Sequence of chain 1.E:
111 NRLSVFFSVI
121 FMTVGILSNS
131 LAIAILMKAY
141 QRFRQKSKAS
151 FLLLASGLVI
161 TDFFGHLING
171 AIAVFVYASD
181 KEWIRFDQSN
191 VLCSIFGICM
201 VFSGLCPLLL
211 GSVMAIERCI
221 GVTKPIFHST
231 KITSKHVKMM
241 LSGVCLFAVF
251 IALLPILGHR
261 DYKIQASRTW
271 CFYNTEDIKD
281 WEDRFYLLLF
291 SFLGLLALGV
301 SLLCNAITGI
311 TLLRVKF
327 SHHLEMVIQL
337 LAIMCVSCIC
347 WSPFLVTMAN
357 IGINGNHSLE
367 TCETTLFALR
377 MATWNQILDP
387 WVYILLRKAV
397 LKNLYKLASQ

Binding-site contacts:
Ligand atom C1 contacts residue THR269 of chain 1.E at 4.0 Å.
Ligand atom C18 contacts residue MET200 of chain 1.E at 3.7 Å (hydrophobic).
Ligand atom C20 contacts residue PHE272 of chain 1.E at 4.1 Å (hydrophobic).
Ligand atom C11 contacts residue THR379 of chain 1.E at 4.0 Å.
Ligand atom C9 contacts residue SER118 of chain 1.E at 3.2 Å.
Ligand atom C3 contacts residue LEU375 of chain 1.E at 3.7 Å (hydrophobic).
Ligand atom C14 contacts residue HIS166 of chain 1.E at 3.7 Å.
Ligand atom C13 contacts residue THR379 of chain 1.E at 4.0 Å.
Ligand atom O2 contacts residue ARG376 of chain 1.E at 3.2 Å (salt-bridge).
Ligand atom C10 contacts residue GLY170 of chain 1.E at 3.6 Å.
Ligand atom C19 contacts residue MET200 of chain 1.E at 3.6 Å (hydrophobic).
Ligand atom C1 contacts residue TYR177 of chain 1.E at 3.0 Å (hydrophobic).
Ligand atom O5 contacts residue SER203 of chain 1.E at 4.0 Å.
Ligand atom C12 contacts residue THR379 of chain 1.E at 3.6 Å.
Ligand atom O5 contacts residue GLN382 of chain 1.E at 2.7 Å (h-bond).
Ligand atom O1 contacts residue TYR177 of chain 1.E at 2.5 Å (h-bond).
Ligand atom O4 contacts residue HIS166 of chain 1.E at 3.0 Å (h-bond).
Ligand atom C20 contacts residue MET200 of chain 1.E at 3.6 Å (hydrophobic).
Ligand atom C18 contacts residue LEU375 of chain 1.E at 3.9 Å (hydrophobic).
Ligand atom C19 contacts residue TRP347 of chain 1.E at 3.6 Å (hydrophobic).
Ligand atom C16 contacts residue SER203 of chain 1.E at 3.7 Å.
Ligand atom O3 contacts residue SER118 of chain 1.E at 2.8 Å (h-bond).
Ligand atom C5 contacts residue TRP270 of chain 1.E at 3.8 Å (hydrophobic).
Ligand atom C13 contacts residue GLY165 of chain 1.E at 4.0 Å.
Ligand atom C10 contacts residue SER118 of chain 1.E at 3.7 Å.
Ligand atom C3 contacts residue TRP270 of chain 1.E at 4.0 Å (hydrophobic).
Ligand atom O2 contacts residue TYR177 of chain 1.E at 2.9 Å (h-bond).
Ligand atom C1 contacts residue LEU372 of chain 1.E at 4.1 Å (hydrophobic).
Ligand atom O4 contacts residue THR379 of chain 1.E at 3.2 Å (h-bond).
Ligand atom C19 contacts residue GLY204 of chain 1.E at 3.7 Å.
Ligand atom O5 contacts residue HIS166 of chain 1.E at 4.1 Å.
Ligand atom O1 contacts residue THR269 of chain 1.E at 3.1 Å (h-bond).
Ligand atom C15 contacts residue GLN382 of chain 1.E at 4.1 Å.
Ligand atom C11 contacts residue HIS166 of chain 1.E at 3.8 Å.
Ligand atom C20 contacts residue PHE350 of chain 1.E at 4.0 Å (hydrophobic).
Ligand atom C14 contacts residue THR379 of chain 1.E at 3.4 Å.
Ligand atom C6 contacts residue MET200 of chain 1.E at 3.7 Å (hydrophobic).
Ligand atom C9 contacts residue GLY170 of chain 1.E at 4.0 Å.
Ligand atom C2 contacts residue LEU372 of chain 1.E at 3.6 Å (hydrophobic).
Ligand atom C17 contacts residue GLN382 of chain 1.E at 4.0 Å.

The small molecule below binds the protein below.
Small molecule (SMILES): CCCCC[C@H](O)/C=C/[C@@H]1[C@@H](C/C=C\CCCC(=O)O)[C@@H](O)C[C@H]1O